Sequence of chain 1.B:
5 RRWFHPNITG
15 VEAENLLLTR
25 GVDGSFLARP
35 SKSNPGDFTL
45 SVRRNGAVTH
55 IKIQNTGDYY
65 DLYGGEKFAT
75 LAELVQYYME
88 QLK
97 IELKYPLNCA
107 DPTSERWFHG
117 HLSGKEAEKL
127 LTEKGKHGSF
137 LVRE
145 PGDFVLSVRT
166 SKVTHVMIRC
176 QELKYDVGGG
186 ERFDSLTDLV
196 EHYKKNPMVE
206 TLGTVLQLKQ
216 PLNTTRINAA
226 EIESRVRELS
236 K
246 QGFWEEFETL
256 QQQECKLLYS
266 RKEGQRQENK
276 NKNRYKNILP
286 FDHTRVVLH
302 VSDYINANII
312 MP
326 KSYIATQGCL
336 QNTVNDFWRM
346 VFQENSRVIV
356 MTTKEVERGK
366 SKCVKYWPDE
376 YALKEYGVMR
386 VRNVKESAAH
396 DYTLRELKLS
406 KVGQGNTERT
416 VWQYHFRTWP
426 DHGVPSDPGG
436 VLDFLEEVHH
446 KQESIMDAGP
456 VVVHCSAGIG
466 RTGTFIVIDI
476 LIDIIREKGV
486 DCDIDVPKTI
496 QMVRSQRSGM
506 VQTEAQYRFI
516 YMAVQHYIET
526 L

Binding-site contacts:
Ligand atom C8 contacts residue THR254 of chain 1.B at 3.5 Å.
Ligand atom C2 contacts residue ARG112 of chain 1.B at 3.9 Å.
Ligand atom C12 contacts residue THR219 of chain 1.B at 3.4 Å.
Ligand atom O2 contacts residue ARG112 of chain 1.B at 3.2 Å (salt-bridge).
Ligand atom N3 contacts residue HIS115 of chain 1.B at 3.8 Å.
Ligand atom C2 contacts residue GLN496 of chain 1.B at 3.9 Å.
Ligand atom CL1 contacts residue ASP490 of chain 1.B at 3.8 Å.
Ligand atom C7 contacts residue THR220 of chain 1.B at 3.6 Å.
Ligand atom N2 contacts residue ARG112 of chain 1.B at 3.8 Å.
Ligand atom N1 contacts residue GLU251 of chain 1.B at 3.9 Å.
Ligand atom C16 contacts residue HIS115 of chain 1.B at 3.7 Å.
Ligand atom C13 contacts residue THR219 of chain 1.B at 3.4 Å.
Ligand atom CL1 contacts residue THR220 of chain 1.B at 3.1 Å.
Ligand atom C8 contacts residue THR220 of chain 1.B at 3.5 Å.
Ligand atom C11 contacts residue THR254 of chain 1.B at 3.8 Å.
Ligand atom C20 contacts residue GLU250 of chain 1.B at 3.8 Å.
Ligand atom O1 contacts residue LEU255 of chain 1.B at 3.6 Å.
Ligand atom CL1 contacts residue LYS493 of chain 1.B at 3.9 Å.
Ligand atom C17 contacts residue THR219 of chain 1.B at 3.3 Å.
Ligand atom O1 contacts residue THR254 of chain 1.B at 3.6 Å.
Ligand atom C12 contacts residue LEU217 of chain 1.B at 3.4 Å (hydrophobic).
Ligand atom C15 contacts residue PHE114 of chain 1.B at 3.2 Å (hydrophobic).
Ligand atom C9 contacts residue THR220 of chain 1.B at 3.6 Å.
Ligand atom CL1 contacts residue PRO492 of chain 1.B at 3.7 Å.
Ligand atom C3 contacts residue ARG112 of chain 1.B at 3.7 Å.
Ligand atom C12 contacts residue ARG112 of chain 1.B at 3.2 Å.
Ligand atom C15 contacts residue HIS115 of chain 1.B at 3.7 Å.
Ligand atom C11 contacts residue THR220 of chain 1.B at 3.9 Å.
Ligand atom C4 contacts residue ARG112 of chain 1.B at 3.7 Å.
Ligand atom N2 contacts residue THR220 of chain 1.B at 3.9 Å.
Ligand atom N1 contacts residue LEU255 of chain 1.B at 3.5 Å (h-bond).
Ligand atom C7 contacts residue THR254 of chain 1.B at 3.4 Å.
Ligand atom C3 contacts residue GLN258 of chain 1.B at 3.4 Å.
Ligand atom N1 contacts residue PRO492 of chain 1.B at 3.4 Å.
Ligand atom C21 contacts residue HIS115 of chain 1.B at 3.2 Å.
Ligand atom C18 contacts residue THR219 of chain 1.B at 3.1 Å.
Ligand atom C4 contacts residue GLN258 of chain 1.B at 3.6 Å.
Ligand atom C19 contacts residue HIS115 of chain 1.B at 3.4 Å.
Ligand atom C14 contacts residue ARG112 of chain 1.B at 3.5 Å.
Ligand atom O1 contacts residue GLU251 of chain 1.B at 3.0 Å (salt-bridge).

The protein below binds the small molecule below.
Small molecule (SMILES): CN(C)Cc1ccc(-c2cc3onc(-c4ccccc4Cl)c3c(=O)n2C)cc1